A protein and the small-molecule ligand that binds it are described below.
Small molecule (SMILES): CC(=O)N[C@H]1[C@H](O[C@H]2[C@H](O)[C@@H](NC(C)=O)CO[C@@H]2CO)O[C@H](CO)[C@@H](O[C@@H]2O[C@H](CO)[C@@H](O)[C@H](O)[C@@H]2O)[C@@H]1O

Sequence of chain 1.C:
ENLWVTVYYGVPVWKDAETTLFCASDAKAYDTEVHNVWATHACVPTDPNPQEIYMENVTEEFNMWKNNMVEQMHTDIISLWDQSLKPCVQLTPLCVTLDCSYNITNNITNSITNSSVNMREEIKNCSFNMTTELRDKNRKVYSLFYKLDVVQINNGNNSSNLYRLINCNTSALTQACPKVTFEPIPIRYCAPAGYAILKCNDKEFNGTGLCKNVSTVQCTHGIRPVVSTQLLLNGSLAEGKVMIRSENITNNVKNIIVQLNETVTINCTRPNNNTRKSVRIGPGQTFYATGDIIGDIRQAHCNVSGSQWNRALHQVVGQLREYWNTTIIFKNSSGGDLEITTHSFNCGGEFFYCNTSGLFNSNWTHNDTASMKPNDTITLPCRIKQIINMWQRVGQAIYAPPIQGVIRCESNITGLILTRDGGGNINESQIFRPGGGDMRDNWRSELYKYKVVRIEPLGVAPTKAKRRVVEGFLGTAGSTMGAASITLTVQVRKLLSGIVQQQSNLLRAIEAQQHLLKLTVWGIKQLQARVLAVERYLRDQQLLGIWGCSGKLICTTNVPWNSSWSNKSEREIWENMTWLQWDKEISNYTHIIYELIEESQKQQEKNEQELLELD

Binding-site contacts:
Ligand atom O5 contacts residue ARG254 of chain 1.C at 3.2 Å (salt-bridge).
Ligand atom C8 contacts residue ASN376 of chain 1.C at 4.3 Å.
Ligand atom O4 contacts residue GLU440 of chain 1.C at 3.5 Å (salt-bridge).
Ligand atom C8 contacts residue LEU263 of chain 1.C at 4.3 Å (hydrophobic).
Ligand atom C1 contacts residue ARG254 of chain 1.C at 3.4 Å.
Ligand atom O5 contacts residue GLU440 of chain 1.C at 4.2 Å.
Ligand atom N2 contacts residue ASN264 of chain 1.C at 2.9 Å (h-bond).
Ligand atom C2 contacts residue GLU440 of chain 1.C at 4.3 Å.
Ligand atom O6 contacts residue ARG254 of chain 1.C at 3.9 Å.
Ligand atom C6 contacts residue NAG1 of chain 1.ZB at 3.2 Å.
Ligand atom O6 contacts residue ARG438 of chain 1.C at 2.6 Å (salt-bridge).
Ligand atom C1 contacts residue ASN264 of chain 1.C at 1.4 Å.
Ligand atom C1 contacts residue NAG1 of chain 1.ZB at 3.6 Å.
Ligand atom O6 contacts residue CYS439 of chain 1.C at 3.2 Å (h-bond).
Ligand atom C5 contacts residue ASN264 of chain 1.C at 3.6 Å.
Ligand atom C7 contacts residue PRO214 of chain 1.C at 4.1 Å (hydrophobic).
Ligand atom O6 contacts residue CYS377 of chain 1.C at 3.6 Å.
Ligand atom C2 contacts residue ASN264 of chain 1.C at 2.5 Å.
Ligand atom C2 contacts residue ARG254 of chain 1.C at 3.5 Å.
Ligand atom C4 contacts residue ASN264 of chain 1.C at 4.2 Å.
Ligand atom O7 contacts residue PRO214 of chain 1.C at 3.3 Å.
Ligand atom C5 contacts residue ARG438 of chain 1.C at 3.9 Å.
Ligand atom C5 contacts residue NAG1 of chain 1.ZB at 3.4 Å.
Ligand atom C3 contacts residue ASN264 of chain 1.C at 3.8 Å.
Ligand atom C5 contacts residue ARG254 of chain 1.C at 4.2 Å.
Ligand atom C5 contacts residue GLU440 of chain 1.C at 3.4 Å.
Ligand atom O5 contacts residue NAG1 of chain 1.ZB at 2.8 Å (h-bond).
Ligand atom O6 contacts residue NAG1 of chain 1.ZB at 3.5 Å (h-bond).
Ligand atom C1 contacts residue GLU440 of chain 1.C at 4.1 Å.
Ligand atom C3 contacts residue GLU440 of chain 1.C at 3.4 Å.
Ligand atom N2 contacts residue SER441 of chain 1.C at 4.1 Å.
Ligand atom C6 contacts residue ARG438 of chain 1.C at 3.0 Å.
Ligand atom C7 contacts residue ASN264 of chain 1.C at 4.0 Å.
Ligand atom O5 contacts residue ARG438 of chain 1.C at 3.6 Å (salt-bridge).
Ligand atom C4 contacts residue GLU440 of chain 1.C at 3.6 Å.
Ligand atom O5 contacts residue ASN264 of chain 1.C at 2.3 Å (h-bond).
Ligand atom C4 contacts residue ARG254 of chain 1.C at 4.2 Å.
Ligand atom C8 contacts residue VAL256 of chain 1.C at 3.7 Å (hydrophobic).
Ligand atom C6 contacts residue GLU440 of chain 1.C at 3.3 Å.
Ligand atom C1 contacts residue SER441 of chain 1.C at 4.1 Å.